A small-molecule ligand and the protein it binds are described below.
Small molecule (SMILES): Cc1cn(-c2cc(NC(=O)c3ccc4c(c3)C[C@H](Nc3cncnc3)C4)cc(C(F)(F)F)c2)cn1

Sequence of chain 1.B:
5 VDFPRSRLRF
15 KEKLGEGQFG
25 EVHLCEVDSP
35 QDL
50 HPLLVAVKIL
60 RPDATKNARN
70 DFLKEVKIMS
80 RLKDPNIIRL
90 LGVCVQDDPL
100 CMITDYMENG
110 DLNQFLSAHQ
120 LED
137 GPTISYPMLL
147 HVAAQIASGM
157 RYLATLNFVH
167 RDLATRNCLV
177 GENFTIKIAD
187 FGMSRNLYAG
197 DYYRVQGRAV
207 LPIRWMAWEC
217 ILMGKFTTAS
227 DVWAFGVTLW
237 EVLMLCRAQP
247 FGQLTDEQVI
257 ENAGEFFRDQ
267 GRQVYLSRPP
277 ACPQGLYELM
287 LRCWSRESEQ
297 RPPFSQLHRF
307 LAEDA

Binding-site contacts:
Ligand atom C3 contacts residue ASP186 of chain 1.B at 3.7 Å.
Ligand atom F1 contacts residue ILE86 of chain 1.B at 3.4 Å.
Ligand atom F2 contacts residue HIS166 of chain 1.B at 3.5 Å.
Ligand atom F1 contacts residue LEU81 of chain 1.B at 3.5 Å.
Ligand atom N3 contacts residue THR103 of chain 1.B at 3.5 Å (h-bond).
Ligand atom N1 contacts residue ILE77 of chain 1.B at 3.7 Å.
Ligand atom C13 contacts residue ILE87 of chain 1.B at 3.6 Å (hydrophobic).
Ligand atom N contacts residue GLU74 of chain 1.B at 2.8 Å (salt-bridge).
Ligand atom C1 contacts residue GLU74 of chain 1.B at 3.5 Å.
Ligand atom C10 contacts residue ASP186 of chain 1.B at 3.7 Å.
Ligand atom F1 contacts residue ILE87 of chain 1.B at 3.8 Å.
Ligand atom C24 contacts residue GLU74 of chain 1.B at 3.5 Å.
Ligand atom O contacts residue ASP186 of chain 1.B at 2.9 Å (salt-bridge).
Ligand atom F contacts residue PHE164 of chain 1.B at 3.6 Å.
Ligand atom O contacts residue ILE87 of chain 1.B at 3.5 Å.
Ligand atom F2 contacts residue ALA185 of chain 1.B at 3.1 Å.
Ligand atom C9 contacts residue ILE77 of chain 1.B at 3.6 Å (hydrophobic).
Ligand atom C18 contacts residue ALA55 of chain 1.B at 3.6 Å (hydrophobic).
Ligand atom C24 contacts residue MET78 of chain 1.B at 3.7 Å (hydrophobic).
Ligand atom C12 contacts residue GLU74 of chain 1.B at 3.8 Å.
Ligand atom N5 contacts residue TYR105 of chain 1.B at 3.5 Å.
Ligand atom F contacts residue LEU81 of chain 1.B at 3.5 Å.
Ligand atom N5 contacts residue MET106 of chain 1.B at 3.0 Å (h-bond).
Ligand atom C20 contacts residue MET106 of chain 1.B at 3.3 Å (hydrophobic).
Ligand atom C2 contacts residue ASP186 of chain 1.B at 3.7 Å.
Ligand atom N contacts residue ASP186 of chain 1.B at 3.2 Å (salt-bridge).
Ligand atom C contacts residue GLU74 of chain 1.B at 3.7 Å.
Ligand atom N3 contacts residue ALA55 of chain 1.B at 3.4 Å.
Ligand atom O contacts residue ALA185 of chain 1.B at 3.1 Å.
Ligand atom C contacts residue ASP186 of chain 1.B at 3.3 Å.
Ligand atom C8 contacts residue ILE77 of chain 1.B at 3.7 Å (hydrophobic).
Ligand atom C23 contacts residue THR103 of chain 1.B at 3.7 Å.
Ligand atom C7 contacts residue ILE77 of chain 1.B at 3.7 Å (hydrophobic).
Ligand atom C22 contacts residue PHE187 of chain 1.B at 3.8 Å (hydrophobic).
Ligand atom F2 contacts residue ASP186 of chain 1.B at 3.7 Å.
Ligand atom C20 contacts residue TYR105 of chain 1.B at 3.8 Å (hydrophobic).
Ligand atom C1 contacts residue ASP186 of chain 1.B at 3.6 Å.
Ligand atom C21 contacts residue ALA55 of chain 1.B at 3.7 Å (hydrophobic).
Ligand atom C21 contacts residue ASP104 of chain 1.B at 3.4 Å.
Ligand atom C11 contacts residue GLU74 of chain 1.B at 3.3 Å.